Binding-site contacts:
Ligand atom O7 contacts residue LEU13 of chain 1.H at 3.8 Å.
Ligand atom C8 contacts residue HIS12 of chain 1.H at 4.1 Å.
Ligand atom O5 contacts residue ASN14 of chain 1.H at 2.3 Å (h-bond).
Ligand atom C2 contacts residue ASN14 of chain 1.H at 2.5 Å.
Ligand atom C7 contacts residue LEU13 of chain 1.H at 4.2 Å (hydrophobic).
Ligand atom C4 contacts residue ASN14 of chain 1.H at 4.3 Å.
Ligand atom C8 contacts residue GLU27 of chain 1.H at 3.2 Å.
Ligand atom C7 contacts residue ASN14 of chain 1.H at 3.4 Å.
Ligand atom C3 contacts residue ASN14 of chain 1.H at 3.8 Å.
Ligand atom C7 contacts residue GLU27 of chain 1.H at 4.4 Å.
Ligand atom C8 contacts residue ASN14 of chain 1.H at 3.4 Å.
Ligand atom N2 contacts residue ASN14 of chain 1.H at 3.0 Å (h-bond).
Ligand atom N2 contacts residue LEU13 of chain 1.H at 4.2 Å.
Ligand atom C1 contacts residue ASN14 of chain 1.H at 1.4 Å.
Ligand atom O7 contacts residue ASN14 of chain 1.H at 4.4 Å.
Ligand atom C6 contacts residue ASN14 of chain 1.H at 4.4 Å.
Ligand atom O7 contacts residue GLU27 of chain 1.H at 4.5 Å.
Ligand atom O7 contacts residue HIS12 of chain 1.H at 3.2 Å.
Ligand atom C5 contacts residue ASN14 of chain 1.H at 3.6 Å.
Ligand atom C7 contacts residue HIS12 of chain 1.H at 4.0 Å.
Ligand atom O6 contacts residue ASN14 of chain 1.H at 4.0 Å.

A protein and the small-molecule ligand that binds it are described below.
Small molecule (SMILES): CC(=O)N[C@H]1[C@H](O[C@H]2[C@H](O)[C@@H](NC(C)=O)CO[C@@H]2CO[C@@H]2O[C@@H](C)[C@@H](O)[C@@H](O)[C@@H]2O)O[C@H](CO)[C@@H](O)[C@@H]1O

Sequence of chain 1.H:
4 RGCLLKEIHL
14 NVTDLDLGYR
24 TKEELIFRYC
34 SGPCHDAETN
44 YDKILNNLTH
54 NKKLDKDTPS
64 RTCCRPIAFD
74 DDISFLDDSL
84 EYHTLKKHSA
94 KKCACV